Binding-site contacts:
Ligand atom NAM contacts residue ILE77 of chain 3.C at 4.2 Å.
Ligand atom OAA contacts residue GLN89 of chain 3.C at 3.3 Å.
Ligand atom CAF contacts residue GLU87 of chain 3.C at 3.9 Å.
Ligand atom CAJ contacts residue ILE77 of chain 3.C at 3.8 Å (hydrophobic).
Ligand atom NAH contacts residue GLN89 of chain 3.C at 2.7 Å (h-bond).
Ligand atom NAD contacts residue TYR33 of chain 3.C at 4.2 Å.
Ligand atom NAM contacts residue GLU78 of chain 3.C at 4.2 Å.
Ligand atom CAE contacts residue TYR33 of chain 3.C at 3.5 Å (hydrophobic).
Ligand atom CAF contacts residue GLN89 of chain 3.C at 3.4 Å.
Ligand atom CAF contacts residue PHE35 of chain 3.C at 4.0 Å (hydrophobic).
Ligand atom NAD contacts residue GLN89 of chain 3.C at 4.0 Å.
Ligand atom CAB contacts residue HIS125 of chain 3.C at 3.8 Å.
Ligand atom CAI contacts residue TRP34 of chain 3.C at 3.6 Å (hydrophobic).
Ligand atom NAD contacts residue PHE88 of chain 3.C at 4.0 Å.
Ligand atom CAB contacts residue LEU124 of chain 3.C at 3.9 Å (hydrophobic).
Ligand atom CAC contacts residue HIS125 of chain 3.C at 3.9 Å.
Ligand atom CAB contacts residue TYR137 of chain 3.C at 3.3 Å (hydrophobic).
Ligand atom CAC contacts residue TYR137 of chain 3.C at 4.2 Å (hydrophobic).
Ligand atom CAG contacts residue GLN89 of chain 3.C at 3.2 Å.
Ligand atom CAG contacts residue TRP34 of chain 3.C at 3.5 Å (hydrophobic).
Ligand atom CAK contacts residue ILE77 of chain 3.C at 4.1 Å (hydrophobic).
Ligand atom NAH contacts residue GLU87 of chain 3.C at 4.2 Å.
Ligand atom CAE contacts residue PHE35 of chain 3.C at 4.0 Å (hydrophobic).
Ligand atom CAC contacts residue PHE88 of chain 3.C at 3.8 Å (hydrophobic).
Ligand atom CAJ contacts residue GLN89 of chain 3.C at 3.8 Å.
Ligand atom CAL contacts residue ILE77 of chain 3.C at 4.1 Å (hydrophobic).
Ligand atom CAC contacts residue GLN89 of chain 3.C at 3.6 Å.
Ligand atom CAB contacts residue PHE88 of chain 3.C at 3.5 Å (hydrophobic).
Ligand atom CAG contacts residue PHE35 of chain 3.C at 4.2 Å (hydrophobic).
Ligand atom CAB contacts residue GLN89 of chain 3.C at 4.0 Å.
Ligand atom CAE contacts residue HIS125 of chain 3.C at 4.1 Å.
Ligand atom OAA contacts residue ILE90 of chain 3.C at 3.0 Å (h-bond).
Ligand atom NAH contacts residue TRP34 of chain 3.C at 4.0 Å.
Ligand atom CAI contacts residue GLN89 of chain 3.C at 3.5 Å.
Ligand atom CAE contacts residue GLN89 of chain 3.C at 3.9 Å.
Ligand atom CAJ contacts residue GLU36 of chain 3.C at 4.2 Å.
Ligand atom CAC contacts residue ILE90 of chain 3.C at 4.0 Å (hydrophobic).
Ligand atom OAA contacts residue TRP34 of chain 3.C at 3.4 Å (h-bond).
Ligand atom NAD contacts residue HIS125 of chain 3.C at 3.2 Å (h-bond).
Ligand atom CAE contacts residue TRP34 of chain 3.C at 3.6 Å (hydrophobic).

Sequence of chain 3.C:
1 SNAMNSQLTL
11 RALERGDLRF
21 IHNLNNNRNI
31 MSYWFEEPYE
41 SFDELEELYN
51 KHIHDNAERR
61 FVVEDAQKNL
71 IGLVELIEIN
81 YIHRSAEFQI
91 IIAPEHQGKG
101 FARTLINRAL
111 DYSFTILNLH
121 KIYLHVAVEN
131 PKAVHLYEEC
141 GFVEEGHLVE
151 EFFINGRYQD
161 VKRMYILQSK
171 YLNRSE

This protein binds this small molecule.
Small molecule (SMILES): CC(=O)NCCCNCCCCN